Sequence of chain 1.C:
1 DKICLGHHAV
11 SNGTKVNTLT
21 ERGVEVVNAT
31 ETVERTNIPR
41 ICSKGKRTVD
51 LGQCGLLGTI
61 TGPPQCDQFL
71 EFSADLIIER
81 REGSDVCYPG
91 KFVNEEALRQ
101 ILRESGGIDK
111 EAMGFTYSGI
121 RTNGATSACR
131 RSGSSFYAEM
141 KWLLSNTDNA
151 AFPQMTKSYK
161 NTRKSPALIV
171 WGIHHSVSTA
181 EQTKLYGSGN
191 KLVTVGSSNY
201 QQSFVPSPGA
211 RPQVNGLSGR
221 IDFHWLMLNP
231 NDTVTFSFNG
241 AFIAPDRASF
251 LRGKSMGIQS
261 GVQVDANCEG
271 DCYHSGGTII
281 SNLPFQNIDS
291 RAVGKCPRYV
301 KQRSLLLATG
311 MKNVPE

Binding-site contacts:
Ligand atom C6 contacts residue THR30 of chain 1.C at 4.2 Å.
Ligand atom O6 contacts residue THR30 of chain 1.C at 3.8 Å.
Ligand atom O5 contacts residue ALA29 of chain 1.C at 4.1 Å.
Ligand atom C8 contacts residue ASN28 of chain 1.C at 4.2 Å.
Ligand atom C6 contacts residue ALA29 of chain 1.C at 4.3 Å (hydrophobic).
Ligand atom O7 contacts residue ASN28 of chain 1.C at 2.8 Å (h-bond).
Ligand atom O5 contacts residue THR309 of chain 1.C at 4.1 Å.
Ligand atom C7 contacts residue ASN28 of chain 1.C at 3.0 Å.
Ligand atom C2 contacts residue ASN28 of chain 1.C at 2.4 Å.
Ligand atom C1 contacts residue ASN28 of chain 1.C at 1.4 Å.
Ligand atom O6 contacts residue ALA29 of chain 1.C at 3.6 Å (h-bond).
Ligand atom C3 contacts residue ASN28 of chain 1.C at 3.8 Å.
Ligand atom C1 contacts residue THR309 of chain 1.C at 4.5 Å.
Ligand atom C4 contacts residue ASN28 of chain 1.C at 4.2 Å.
Ligand atom C5 contacts residue ASN28 of chain 1.C at 3.6 Å.
Ligand atom O5 contacts residue ASN28 of chain 1.C at 2.4 Å (h-bond).
Ligand atom N2 contacts residue ASN28 of chain 1.C at 2.8 Å (h-bond).

A protein and the small-molecule ligand that binds it are described below.
Small molecule (SMILES): CC(=O)N[C@@H]1[C@@H](O)[C@H](O)[C@@H](CO)O[C@H]1O